Sequence of chain 1.H:
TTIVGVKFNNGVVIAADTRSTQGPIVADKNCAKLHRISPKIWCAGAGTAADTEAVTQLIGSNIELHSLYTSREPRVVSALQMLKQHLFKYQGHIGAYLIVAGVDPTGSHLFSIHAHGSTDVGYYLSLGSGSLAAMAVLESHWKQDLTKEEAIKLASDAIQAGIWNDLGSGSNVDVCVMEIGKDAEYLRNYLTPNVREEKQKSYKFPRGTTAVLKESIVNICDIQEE

Sequence of chain 1.N:
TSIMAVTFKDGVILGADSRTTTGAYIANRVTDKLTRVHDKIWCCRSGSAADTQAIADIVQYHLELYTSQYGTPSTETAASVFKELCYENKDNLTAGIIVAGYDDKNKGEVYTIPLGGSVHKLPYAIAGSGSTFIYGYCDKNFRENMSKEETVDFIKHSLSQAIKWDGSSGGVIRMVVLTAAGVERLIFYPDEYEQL

Binding-site contacts:
Ligand atom B26 contacts residue THR1 of chain 1.N at 1.4 Å.
Ligand atom O27 contacts residue GLY47 of chain 1.N at 3.2 Å (h-bond).
Ligand atom C22 contacts residue GLY47 of chain 1.N at 3.8 Å.
Ligand atom O8 contacts residue SER48 of chain 1.N at 3.9 Å.
Ligand atom C25 contacts residue THR20 of chain 1.N at 3.4 Å.
Ligand atom C17 contacts residue THR21 of chain 1.N at 3.8 Å.
Ligand atom O19 contacts residue THR21 of chain 1.N at 3.0 Å (h-bond).
Ligand atom C6 contacts residue SER118 of chain 1.H at 3.3 Å.
Ligand atom O27 contacts residue THR1 of chain 1.N at 2.4 Å (h-bond).
Ligand atom C18 contacts residue GLY47 of chain 1.N at 3.6 Å.
Ligand atom C10 contacts residue THR21 of chain 1.N at 3.9 Å.
Ligand atom N1 contacts residue ALA49 of chain 1.N at 3.9 Å.
Ligand atom C21 contacts residue GLY47 of chain 1.N at 3.8 Å.
Ligand atom C21 contacts residue LYS33 of chain 1.N at 3.9 Å.
Ligand atom C3 contacts residue THR21 of chain 1.N at 3.2 Å.
Ligand atom N9 contacts residue THR21 of chain 1.N at 3.2 Å (h-bond).
Ligand atom C24 contacts residue THR52 of chain 1.N at 3.8 Å.
Ligand atom C23 contacts residue GLY47 of chain 1.N at 3.7 Å.
Ligand atom C10 contacts residue GLY47 of chain 1.N at 3.5 Å.
Ligand atom N1 contacts residue SER118 of chain 1.H at 3.8 Å.
Ligand atom C5 contacts residue HIS114 of chain 1.H at 3.6 Å.
Ligand atom C14 contacts residue GLY47 of chain 1.N at 3.9 Å.
Ligand atom O19 contacts residue THR20 of chain 1.N at 3.5 Å.
Ligand atom C22 contacts residue LYS33 of chain 1.N at 3.9 Å.
Ligand atom N20 contacts residue THR1 of chain 1.N at 3.7 Å.
Ligand atom C3 contacts residue THR22 of chain 1.N at 3.4 Å.
Ligand atom C11 contacts residue THR21 of chain 1.N at 3.6 Å.
Ligand atom C5 contacts residue THR22 of chain 1.N at 3.8 Å.
Ligand atom C3 contacts residue THR20 of chain 1.N at 3.7 Å.
Ligand atom B26 contacts residue LYS33 of chain 1.N at 3.8 Å.
Ligand atom N20 contacts residue GLY47 of chain 1.N at 2.8 Å (h-bond).
Ligand atom O8 contacts residue ALA49 of chain 1.N at 3.0 Å (h-bond).
Ligand atom O28 contacts residue THR1 of chain 1.N at 2.3 Å (h-bond).
Ligand atom C21 contacts residue THR1 of chain 1.N at 2.4 Å.
Ligand atom C24 contacts residue ARG45 of chain 1.N at 3.5 Å.
Ligand atom C22 contacts residue THR1 of chain 1.N at 2.8 Å.
Ligand atom N4 contacts residue THR22 of chain 1.N at 2.8 Å (h-bond).
Ligand atom C13 contacts residue GLY47 of chain 1.N at 3.4 Å.
Ligand atom C2 contacts residue THR20 of chain 1.N at 3.9 Å.
Ligand atom C24 contacts residue ALA49 of chain 1.N at 3.9 Å (hydrophobic).

A small-molecule ligand and the protein it binds are described below.
Small molecule (SMILES): CC(C)C[C@H](NC(=O)[C@H](Cc1ccccc1)NC(=O)c1cnccn1)B(O)O